Sequence of chain 1.A:
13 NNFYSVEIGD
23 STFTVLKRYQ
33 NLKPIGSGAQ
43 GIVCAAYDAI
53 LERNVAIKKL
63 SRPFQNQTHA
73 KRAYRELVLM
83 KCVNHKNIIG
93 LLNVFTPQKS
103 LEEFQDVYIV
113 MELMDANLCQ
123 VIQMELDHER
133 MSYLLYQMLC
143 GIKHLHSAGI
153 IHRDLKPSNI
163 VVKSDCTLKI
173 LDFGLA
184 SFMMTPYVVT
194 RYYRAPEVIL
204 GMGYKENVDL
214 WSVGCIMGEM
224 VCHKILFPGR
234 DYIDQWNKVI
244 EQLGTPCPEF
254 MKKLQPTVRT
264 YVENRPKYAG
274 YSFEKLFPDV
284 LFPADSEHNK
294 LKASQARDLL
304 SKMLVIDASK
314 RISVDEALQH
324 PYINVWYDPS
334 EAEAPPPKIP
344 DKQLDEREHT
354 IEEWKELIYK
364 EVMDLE

Binding-site contacts:
Ligand atom C16 contacts residue LEU173 of chain 1.A at 3.8 Å (hydrophobic).
Ligand atom N02 contacts residue MET116 of chain 1.A at 3.0 Å (h-bond).
Ligand atom O1 contacts residue ASN161 of chain 1.A at 3.9 Å.
Ligand atom C19 contacts residue SER160 of chain 1.A at 3.6 Å.
Ligand atom C10 contacts residue MET116 of chain 1.A at 3.8 Å (hydrophobic).
Ligand atom S contacts residue SER160 of chain 1.A at 3.4 Å (h-bond).
Ligand atom C11 contacts residue LEU173 of chain 1.A at 3.9 Å (hydrophobic).
Ligand atom O01 contacts residue GLY43 of chain 1.A at 4.0 Å.
Ligand atom N01 contacts residue GLU114 of chain 1.A at 3.9 Å.
Ligand atom C03 contacts residue ALA118 of chain 1.A at 4.0 Å (hydrophobic).
Ligand atom C03 contacts residue MET116 of chain 1.A at 4.0 Å (hydrophobic).
Ligand atom C07 contacts residue LEU173 of chain 1.A at 3.9 Å (hydrophobic).
Ligand atom C08 contacts residue ALA58 of chain 1.A at 3.8 Å (hydrophobic).
Ligand atom O1 contacts residue LYS158 of chain 1.A at 3.4 Å.
Ligand atom C03 contacts residue ASP117 of chain 1.A at 3.8 Å.
Ligand atom C11 contacts residue VAL45 of chain 1.A at 4.1 Å (hydrophobic).
Ligand atom N01 contacts residue LEU115 of chain 1.A at 3.8 Å.
Ligand atom S01 contacts residue VAL45 of chain 1.A at 4.0 Å.
Ligand atom C09 contacts residue GLU114 of chain 1.A at 3.3 Å.
Ligand atom O03 contacts residue SER160 of chain 1.A at 2.9 Å (h-bond).
Ligand atom O01 contacts residue VAL45 of chain 1.A at 4.0 Å.
Ligand atom C18 contacts residue SER160 of chain 1.A at 4.0 Å.
Ligand atom C06 contacts residue ILE37 of chain 1.A at 4.0 Å (hydrophobic).
Ligand atom C01 contacts residue ASN119 of chain 1.A at 4.1 Å.
Ligand atom O01 contacts residue SER39 of chain 1.A at 3.3 Å (h-bond).
Ligand atom N01 contacts residue MET116 of chain 1.A at 3.2 Å (h-bond).
Ligand atom C12 contacts residue VAL45 of chain 1.A at 3.8 Å (hydrophobic).
Ligand atom C02 contacts residue ALA118 of chain 1.A at 3.9 Å (hydrophobic).
Ligand atom C13 contacts residue VAL45 of chain 1.A at 3.4 Å (hydrophobic).
Ligand atom O02 contacts residue VAL45 of chain 1.A at 4.0 Å.
Ligand atom C08 contacts residue LEU173 of chain 1.A at 3.8 Å (hydrophobic).
Ligand atom O02 contacts residue LYS60 of chain 1.A at 3.1 Å (salt-bridge).
Ligand atom C10 contacts residue ILE37 of chain 1.A at 4.0 Å (hydrophobic).
Ligand atom C09 contacts residue ALA58 of chain 1.A at 3.5 Å (hydrophobic).
Ligand atom O1 contacts residue SER160 of chain 1.A at 3.2 Å (h-bond).
Ligand atom O01 contacts residue GLY40 of chain 1.A at 3.7 Å.
Ligand atom C17 contacts residue SER39 of chain 1.A at 3.8 Å.
Ligand atom C04 contacts residue VAL163 of chain 1.A at 3.9 Å (hydrophobic).
Ligand atom C14 contacts residue VAL45 of chain 1.A at 3.4 Å (hydrophobic).
Ligand atom C15 contacts residue VAL45 of chain 1.A at 3.8 Å (hydrophobic).

This protein binds this small molecule.
Small molecule (SMILES): CC(C)c1cc2c(-c3ccc(S(=O)(=O)NC4CCS(=O)(=O)CC4)cc3)ccnc2[nH]1